Binding-site contacts:
Ligand atom N contacts residue TYR151 of chain 1.A at 2.7 Å (h-bond).
Ligand atom C8 contacts residue GLN155 of chain 1.A at 3.7 Å.
Ligand atom C4 contacts residue GLN155 of chain 1.A at 3.8 Å.
Ligand atom C9 contacts residue ALA67 of chain 1.A at 3.8 Å (hydrophobic).
Ligand atom CA contacts residue GLN155 of chain 1.A at 3.8 Å.
Ligand atom C4 contacts residue GLY34 of chain 1.A at 3.8 Å.
Ligand atom C6 contacts residue GLN155 of chain 1.A at 3.6 Å.
Ligand atom C5 contacts residue GLY34 of chain 1.A at 3.6 Å.
Ligand atom CA contacts residue TYR151 of chain 1.A at 3.5 Å (hydrophobic).
Ligand atom OXT contacts residue TYR151 of chain 1.A at 3.3 Å (h-bond).
Ligand atom C11 contacts residue LEU65 of chain 1.A at 3.9 Å (hydrophobic).
Ligand atom N contacts residue GLN173 of chain 1.A at 2.9 Å (h-bond).
Ligand atom C9 contacts residue HIS70 of chain 1.A at 3.2 Å.
Ligand atom O contacts residue PHE35 of chain 1.A at 3.8 Å.
Ligand atom O2 contacts residue GLY158 of chain 1.A at 3.9 Å.
Ligand atom O2 contacts residue GLN109 of chain 1.A at 3.2 Å (h-bond).
Ligand atom O2 contacts residue LEU65 of chain 1.A at 3.3 Å.
Ligand atom C6 contacts residue BME1 of chain 1.C at 3.3 Å.
Ligand atom C contacts residue GLN173 of chain 1.A at 3.3 Å.
Ligand atom OXT contacts residue GLN173 of chain 1.A at 2.8 Å (h-bond).
Ligand atom CA contacts residue GLN173 of chain 1.A at 3.1 Å.
Ligand atom N contacts residue GLN155 of chain 1.A at 2.6 Å (h-bond).
Ligand atom C contacts residue TYR151 of chain 1.A at 3.5 Å (hydrophobic).
Ligand atom C3 contacts residue GLU36 of chain 1.A at 3.9 Å.
Ligand atom C8 contacts residue LEU65 of chain 1.A at 3.4 Å (hydrophobic).
Ligand atom O2 contacts residue GLN155 of chain 1.A at 3.7 Å.
Ligand atom O contacts residue GLU36 of chain 1.A at 3.2 Å (salt-bridge).
Ligand atom C5 contacts residue GLN155 of chain 1.A at 3.5 Å.
Ligand atom C11 contacts residue CYS159 of chain 1.A at 3.6 Å (hydrophobic).
Ligand atom O2 contacts residue HIS70 of chain 1.A at 3.4 Å.
Ligand atom C3 contacts residue GLY34 of chain 1.A at 3.5 Å.
Ligand atom C10 contacts residue HIS70 of chain 1.A at 3.5 Å.
Ligand atom C11 contacts residue GLN155 of chain 1.A at 3.4 Å.
Ligand atom C7 contacts residue GLN155 of chain 1.A at 3.7 Å.
Ligand atom C10 contacts residue ALA67 of chain 1.A at 3.2 Å (hydrophobic).
Ligand atom C11 contacts residue GLY158 of chain 1.A at 3.3 Å.
Ligand atom C5 contacts residue BME1 of chain 1.C at 3.5 Å.
Ligand atom C7 contacts residue LEU65 of chain 1.A at 3.9 Å (hydrophobic).
Ligand atom C3 contacts residue PHE35 of chain 1.A at 4.0 Å (hydrophobic).
Ligand atom C11 contacts residue BME1 of chain 1.C at 3.3 Å.

Sequence of chain 1.A:
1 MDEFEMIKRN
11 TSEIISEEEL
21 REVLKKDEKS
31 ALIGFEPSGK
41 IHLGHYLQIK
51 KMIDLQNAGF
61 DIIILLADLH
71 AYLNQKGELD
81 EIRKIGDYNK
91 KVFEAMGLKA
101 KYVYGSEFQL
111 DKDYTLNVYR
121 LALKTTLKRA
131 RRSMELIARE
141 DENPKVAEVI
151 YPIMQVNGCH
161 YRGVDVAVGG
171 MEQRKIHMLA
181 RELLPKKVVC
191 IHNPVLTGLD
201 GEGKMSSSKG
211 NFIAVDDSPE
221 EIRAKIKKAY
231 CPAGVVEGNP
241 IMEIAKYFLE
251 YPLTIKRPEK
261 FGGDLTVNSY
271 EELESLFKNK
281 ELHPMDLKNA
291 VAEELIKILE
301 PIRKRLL

A protein and the small-molecule ligand that binds it are described below.
Small molecule (SMILES): CC(=O)c1ccc(C[C@H](N)C(=O)O)cc1